Binding-site contacts:
Ligand atom O4 contacts residue SER245 of chain 1.B at 3.1 Å (h-bond).
Ligand atom C2 contacts residue SER245 of chain 1.B at 3.8 Å.
Ligand atom O4 contacts residue TYR246 of chain 1.B at 3.8 Å.
Ligand atom C6 contacts residue SER245 of chain 1.B at 3.8 Å.
Ligand atom C3 contacts residue SER245 of chain 1.B at 3.6 Å.
Ligand atom O3 contacts residue TYR189 of chain 1.B at 3.3 Å.
Ligand atom C4 contacts residue SER235 of chain 1.B at 3.3 Å.
Ligand atom O2 contacts residue ASN193 of chain 1.B at 2.5 Å (h-bond).
Ligand atom O7 contacts residue SER245 of chain 1.B at 3.1 Å (h-bond).
Ligand atom O5 contacts residue SER245 of chain 1.B at 3.0 Å (h-bond).
Ligand atom C8 contacts residue GLU191 of chain 1.B at 3.5 Å.
Ligand atom O6 contacts residue ASP234 of chain 1.B at 2.8 Å (salt-bridge).
Ligand atom O4 contacts residue CYS188 of chain 1.B at 3.0 Å (h-bond).
Ligand atom O4 contacts residue THR247 of chain 1.B at 2.6 Å (h-bond).
Ligand atom O5 contacts residue ASP234 of chain 1.B at 3.2 Å (salt-bridge).
Ligand atom C2 contacts residue ASN193 of chain 1.B at 3.3 Å.
Ligand atom C4 contacts residue THR247 of chain 1.B at 3.7 Å.
Ligand atom C6 contacts residue VAL232 of chain 1.B at 3.6 Å (hydrophobic).
Ligand atom O4 contacts residue GLN244 of chain 1.B at 3.8 Å.
Ligand atom C8 contacts residue GLY190 of chain 1.B at 3.8 Å.
Ligand atom O6 contacts residue LYS243 of chain 1.B at 3.8 Å.
Ligand atom O5 contacts residue THR247 of chain 1.B at 3.4 Å (h-bond).
Ligand atom O4 contacts residue SER235 of chain 1.B at 3.6 Å.
Ligand atom O3 contacts residue GLY190 of chain 1.B at 2.8 Å (h-bond).
Ligand atom O2 contacts residue GLY190 of chain 1.B at 3.7 Å.
Ligand atom C5 contacts residue THR247 of chain 1.B at 3.7 Å.
Ligand atom C5 contacts residue SER235 of chain 1.B at 3.7 Å.
Ligand atom C6 contacts residue SER235 of chain 1.B at 3.5 Å.
Ligand atom C1 contacts residue GLN208 of chain 1.B at 3.7 Å.
Ligand atom O3 contacts residue ASN193 of chain 1.B at 3.5 Å.
Ligand atom O3 contacts residue SER245 of chain 1.B at 2.7 Å (h-bond).
Ligand atom C3 contacts residue GLY190 of chain 1.B at 3.5 Å.
Ligand atom C1 contacts residue SER245 of chain 1.B at 3.4 Å.
Ligand atom C6 contacts residue THR247 of chain 1.B at 3.5 Å.
Ligand atom C4 contacts residue SER245 of chain 1.B at 3.6 Å.
Ligand atom C6 contacts residue ASP234 of chain 1.B at 3.2 Å.
Ligand atom O5 contacts residue GLN208 of chain 1.B at 3.4 Å (h-bond).
Ligand atom C5 contacts residue ASP234 of chain 1.B at 3.8 Å.
Ligand atom C4 contacts residue SER245 of chain 1.B at 3.4 Å.
Ligand atom C6 contacts residue GLN208 of chain 1.B at 3.2 Å.

This small molecule binds to this protein.
Small molecule (SMILES): CC(=O)N[C@H]1[C@H](O[C@H]2[C@@H](O)[C@@H](CO)O[C@@H](O[C@H]3[C@H](O)[C@@H](O)[C@@H](O)O[C@@H]3CO)[C@@H]2O)O[C@H](CO)[C@@H](O[C@@H]2O[C@@H](C)[C@@H](O)[C@@H](O)[C@@H]2O)[C@@H]1O[C@@H]1O[C@H](CO)[C@H](O)[C@H](O)[C@H]1O[C@@H]1O[C@@H](C)[C@@H](O)[C@@H](O)[C@@H]1O

Sequence of chain 1.B:
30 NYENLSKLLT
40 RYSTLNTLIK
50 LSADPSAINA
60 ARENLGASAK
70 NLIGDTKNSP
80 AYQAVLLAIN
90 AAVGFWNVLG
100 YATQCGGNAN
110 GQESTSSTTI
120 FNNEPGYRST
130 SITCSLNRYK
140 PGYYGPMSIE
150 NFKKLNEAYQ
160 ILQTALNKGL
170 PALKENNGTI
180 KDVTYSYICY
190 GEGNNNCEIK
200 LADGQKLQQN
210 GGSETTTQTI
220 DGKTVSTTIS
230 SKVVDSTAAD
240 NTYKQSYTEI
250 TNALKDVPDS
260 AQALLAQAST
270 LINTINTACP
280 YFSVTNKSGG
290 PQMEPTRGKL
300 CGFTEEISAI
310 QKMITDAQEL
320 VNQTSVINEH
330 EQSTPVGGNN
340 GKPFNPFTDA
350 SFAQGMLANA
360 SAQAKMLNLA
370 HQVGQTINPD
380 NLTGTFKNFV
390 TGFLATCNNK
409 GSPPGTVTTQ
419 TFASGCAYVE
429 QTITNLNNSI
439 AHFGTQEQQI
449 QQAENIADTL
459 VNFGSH